Sequence of chain 1.B:
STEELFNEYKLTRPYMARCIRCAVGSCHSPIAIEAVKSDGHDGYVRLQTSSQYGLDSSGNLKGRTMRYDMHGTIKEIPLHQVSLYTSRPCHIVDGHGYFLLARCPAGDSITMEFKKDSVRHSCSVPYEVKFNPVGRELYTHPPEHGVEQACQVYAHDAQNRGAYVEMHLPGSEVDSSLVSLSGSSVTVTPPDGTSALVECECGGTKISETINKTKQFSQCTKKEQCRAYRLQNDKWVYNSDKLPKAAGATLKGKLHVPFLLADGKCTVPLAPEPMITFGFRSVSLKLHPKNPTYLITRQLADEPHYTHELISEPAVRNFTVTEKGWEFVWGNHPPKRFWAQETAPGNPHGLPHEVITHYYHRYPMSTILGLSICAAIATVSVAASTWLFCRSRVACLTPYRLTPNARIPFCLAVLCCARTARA

Binding-site contacts:
Ligand atom O7 contacts residue GLU305 of chain 10.A at 2.4 Å (salt-bridge).
Ligand atom C5 contacts residue SER284 of chain 1.B at 4.5 Å.
Ligand atom O5 contacts residue SER284 of chain 1.B at 4.2 Å.
Ligand atom N2 contacts residue GLU305 of chain 10.A at 4.4 Å.
Ligand atom C6 contacts residue ASN318 of chain 1.B at 3.2 Å.
Ligand atom O6 contacts residue SER284 of chain 1.B at 2.4 Å (h-bond).
Ligand atom C8 contacts residue GLU305 of chain 10.A at 4.5 Å.
Ligand atom C7 contacts residue GLU305 of chain 10.A at 3.6 Å.
Ligand atom O6 contacts residue ASN318 of chain 1.B at 2.9 Å (h-bond).
Ligand atom C6 contacts residue SER284 of chain 1.B at 3.4 Å.

This small molecule binds to this protein.
Small molecule (SMILES): CC(=O)N[C@@H]1[C@@H](O)[C@H](O)[C@@H](CO)O[C@H]1O

Sequence of chain 10.A:
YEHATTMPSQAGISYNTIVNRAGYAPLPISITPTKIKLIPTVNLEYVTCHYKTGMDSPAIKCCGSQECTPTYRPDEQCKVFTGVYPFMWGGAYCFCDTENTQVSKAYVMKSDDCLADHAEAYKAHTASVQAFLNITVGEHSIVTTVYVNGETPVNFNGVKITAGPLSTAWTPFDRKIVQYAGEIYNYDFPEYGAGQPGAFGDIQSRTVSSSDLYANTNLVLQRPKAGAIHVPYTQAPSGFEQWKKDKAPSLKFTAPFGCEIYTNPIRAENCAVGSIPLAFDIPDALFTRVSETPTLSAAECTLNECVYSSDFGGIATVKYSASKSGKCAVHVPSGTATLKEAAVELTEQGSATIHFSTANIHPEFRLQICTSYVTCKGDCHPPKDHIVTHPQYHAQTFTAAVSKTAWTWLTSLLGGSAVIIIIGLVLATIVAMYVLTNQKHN